Sequence of chain 1.A:
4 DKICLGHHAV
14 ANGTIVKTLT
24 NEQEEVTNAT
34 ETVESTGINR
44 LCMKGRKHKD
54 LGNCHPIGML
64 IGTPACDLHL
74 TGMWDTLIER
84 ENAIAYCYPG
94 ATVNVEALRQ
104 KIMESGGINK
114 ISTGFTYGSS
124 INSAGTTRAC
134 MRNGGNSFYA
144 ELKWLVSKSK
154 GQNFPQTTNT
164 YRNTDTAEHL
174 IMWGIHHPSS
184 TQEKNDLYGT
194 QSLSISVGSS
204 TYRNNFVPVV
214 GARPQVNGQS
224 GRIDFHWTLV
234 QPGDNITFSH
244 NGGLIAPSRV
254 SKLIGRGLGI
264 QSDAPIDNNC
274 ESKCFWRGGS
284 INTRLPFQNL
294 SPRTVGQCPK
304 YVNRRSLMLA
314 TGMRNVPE

Binding-site contacts:
Ligand atom O7 contacts residue PRO217 of chain 1.A at 3.4 Å.
Ligand atom O6 contacts residue ASN238 of chain 1.C at 4.5 Å.
Ligand atom C8 contacts residue PRO217 of chain 1.A at 4.4 Å (hydrophobic).
Ligand atom C1 contacts residue ARG165 of chain 1.C at 4.0 Å.
Ligand atom C5 contacts residue ARG165 of chain 1.C at 3.7 Å.
Ligand atom C1 contacts residue ASN238 of chain 1.C at 1.4 Å.
Ligand atom C7 contacts residue PRO217 of chain 1.A at 4.1 Å (hydrophobic).
Ligand atom C8 contacts residue ASP237 of chain 1.C at 3.8 Å.
Ligand atom C8 contacts residue GLN218 of chain 1.A at 4.5 Å.
Ligand atom O5 contacts residue ARG165 of chain 1.C at 2.9 Å (salt-bridge).
Ligand atom C7 contacts residue ASN238 of chain 1.C at 3.6 Å.
Ligand atom C5 contacts residue ASN238 of chain 1.C at 3.5 Å.
Ligand atom O5 contacts residue ASN238 of chain 1.C at 2.2 Å (h-bond).
Ligand atom C2 contacts residue ASN238 of chain 1.C at 2.4 Å.
Ligand atom N2 contacts residue ASN238 of chain 1.C at 2.9 Å (h-bond).
Ligand atom O7 contacts residue ASN238 of chain 1.C at 3.9 Å.
Ligand atom O6 contacts residue ARG165 of chain 1.C at 3.0 Å (salt-bridge).
Ligand atom C8 contacts residue GLY236 of chain 1.C at 4.0 Å.
Ligand atom C4 contacts residue ASN238 of chain 1.C at 4.1 Å.
Ligand atom C3 contacts residue ASN238 of chain 1.C at 3.7 Å.
Ligand atom N2 contacts residue GLY236 of chain 1.C at 3.9 Å.
Ligand atom O7 contacts residue GLN218 of chain 1.A at 4.2 Å.
Ligand atom C6 contacts residue ARG165 of chain 1.C at 3.3 Å.
Ligand atom C8 contacts residue SER203 of chain 1.C at 4.0 Å.

Sequence of chain 1.C:
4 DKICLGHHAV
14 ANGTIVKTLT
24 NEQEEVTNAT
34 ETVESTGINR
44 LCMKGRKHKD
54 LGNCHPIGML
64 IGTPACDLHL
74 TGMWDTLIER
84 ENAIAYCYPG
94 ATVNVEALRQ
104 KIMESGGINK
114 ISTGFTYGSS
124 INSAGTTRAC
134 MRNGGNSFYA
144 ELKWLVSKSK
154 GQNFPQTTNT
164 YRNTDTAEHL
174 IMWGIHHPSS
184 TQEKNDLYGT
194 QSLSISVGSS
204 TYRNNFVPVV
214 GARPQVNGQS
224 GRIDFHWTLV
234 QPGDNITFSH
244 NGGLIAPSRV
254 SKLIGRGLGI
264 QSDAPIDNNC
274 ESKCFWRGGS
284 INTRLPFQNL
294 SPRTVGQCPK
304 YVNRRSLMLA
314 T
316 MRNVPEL

This protein binds this small molecule.
Small molecule (SMILES): CC(=O)N[C@H]1[C@H](O[C@H]2[C@H](O)[C@@H](NC(C)=O)CO[C@@H]2CO)O[C@H](CO)[C@@H](O)[C@@H]1O